A protein and the small-molecule ligand that binds it are described below.
Small molecule (SMILES): O=P(O)(O)OC[C@H]1O[C@H](O)[C@H](O)[C@@H](O)[C@@H]1O

Sequence of chain 1.D:
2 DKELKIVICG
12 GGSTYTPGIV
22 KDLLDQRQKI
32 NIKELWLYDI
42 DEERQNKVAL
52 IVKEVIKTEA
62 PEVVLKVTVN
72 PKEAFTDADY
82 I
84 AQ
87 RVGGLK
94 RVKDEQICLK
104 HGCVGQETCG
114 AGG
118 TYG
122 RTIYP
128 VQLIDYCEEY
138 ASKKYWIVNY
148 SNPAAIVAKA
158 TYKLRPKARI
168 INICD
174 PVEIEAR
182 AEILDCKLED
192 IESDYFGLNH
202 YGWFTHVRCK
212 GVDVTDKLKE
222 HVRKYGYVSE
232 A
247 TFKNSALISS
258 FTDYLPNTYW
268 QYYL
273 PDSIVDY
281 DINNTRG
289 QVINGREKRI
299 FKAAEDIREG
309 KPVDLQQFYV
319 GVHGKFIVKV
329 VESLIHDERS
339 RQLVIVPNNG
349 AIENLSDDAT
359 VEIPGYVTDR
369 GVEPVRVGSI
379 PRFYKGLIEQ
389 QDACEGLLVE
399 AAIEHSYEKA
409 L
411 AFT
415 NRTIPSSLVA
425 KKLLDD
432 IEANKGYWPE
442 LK

Binding-site contacts:
Ligand atom O2P contacts residue ARG286 of chain 1.D at 2.3 Å (salt-bridge).
Ligand atom O1 contacts residue TYR266 of chain 1.D at 3.3 Å (h-bond).
Ligand atom O3P contacts residue TYR16 of chain 1.D at 4.0 Å.
Ligand atom C2 contacts residue MN1 of chain 1.P at 3.6 Å.
Ligand atom O2 contacts residue TYR266 of chain 1.D at 4.0 Å.
Ligand atom C3 contacts residue ASN149 of chain 1.D at 3.4 Å.
Ligand atom C4 contacts residue NAD1 of chain 1.R at 4.1 Å.
Ligand atom C4 contacts residue TYR16 of chain 1.D at 4.1 Å (hydrophobic).
Ligand atom O2 contacts residue CYS171 of chain 1.D at 4.2 Å.
Ligand atom C3 contacts residue GLU110 of chain 1.D at 3.7 Å.
Ligand atom O2 contacts residue MN1 of chain 1.P at 2.5 Å.
Ligand atom P contacts residue ARG294 of chain 1.D at 3.9 Å.
Ligand atom O2P contacts residue ARG94 of chain 1.D at 3.3 Å (salt-bridge).
Ligand atom C2 contacts residue TYR266 of chain 1.D at 3.2 Å (hydrophobic).
Ligand atom C5 contacts residue NAD1 of chain 1.R at 4.2 Å.
Ligand atom O2 contacts residue HIS201 of chain 1.D at 4.0 Å.
Ligand atom O1P contacts residue ARG294 of chain 1.D at 2.9 Å (salt-bridge).
Ligand atom C1 contacts residue TYR266 of chain 1.D at 3.2 Å (hydrophobic).
Ligand atom P contacts residue ARG94 of chain 1.D at 3.9 Å.
Ligand atom O3P contacts residue ARG294 of chain 1.D at 3.5 Å (salt-bridge).
Ligand atom O3 contacts residue GLU110 of chain 1.D at 2.6 Å (salt-bridge).
Ligand atom O4 contacts residue GLU110 of chain 1.D at 4.2 Å.
Ligand atom O1 contacts residue MSE173 of chain 1.D at 3.2 Å (h-bond).
Ligand atom C4 contacts residue GLU110 of chain 1.D at 4.0 Å.
Ligand atom O3P contacts residue ARG94 of chain 1.D at 3.0 Å (salt-bridge).
Ligand atom O1P contacts residue ARG286 of chain 1.D at 2.8 Å (salt-bridge).
Ligand atom C2 contacts residue ASN149 of chain 1.D at 3.5 Å.
Ligand atom O3 contacts residue ASN149 of chain 1.D at 2.4 Å (h-bond).
Ligand atom C2 contacts residue NAD1 of chain 1.R at 4.0 Å.
Ligand atom O1 contacts residue ASP172 of chain 1.D at 4.1 Å.
Ligand atom P contacts residue ARG286 of chain 1.D at 3.3 Å.
Ligand atom C5 contacts residue TYR16 of chain 1.D at 3.9 Å (hydrophobic).
Ligand atom O2 contacts residue ASN149 of chain 1.D at 3.5 Å (h-bond).
Ligand atom O4 contacts residue TYR16 of chain 1.D at 3.1 Å (h-bond).
Ligand atom O2 contacts residue ASP172 of chain 1.D at 3.7 Å.
Ligand atom O2 contacts residue NAD1 of chain 1.R at 3.2 Å.
Ligand atom O3 contacts residue NAD1 of chain 1.R at 3.3 Å (h-bond).
Ligand atom O4 contacts residue NAD1 of chain 1.R at 3.9 Å.
Ligand atom C3 contacts residue NAD1 of chain 1.R at 3.5 Å.
Ligand atom O1P contacts residue TYR16 of chain 1.D at 4.2 Å.